Binding-site contacts:
Ligand atom C43 contacts residue PRO69 of chain 1.B at 4.4 Å (hydrophobic).
Ligand atom C22 contacts residue TRP65 of chain 1.B at 4.2 Å (hydrophobic).
Ligand atom C34 contacts residue PHE321 of chain 1.A at 4.0 Å (hydrophobic).
Ligand atom C37 contacts residue LEU37 of chain 1.B at 4.1 Å (hydrophobic).
Ligand atom C31 contacts residue PHE321 of chain 1.A at 4.5 Å (hydrophobic).
Ligand atom C19 contacts residue VAL61 of chain 1.B at 4.5 Å (hydrophobic).
Ligand atom C43 contacts residue ILE72 of chain 1.B at 4.0 Å (hydrophobic).
Ligand atom C40 contacts residue LEU68 of chain 1.B at 4.1 Å (hydrophobic).
Ligand atom C18 contacts residue LEU17 of chain 1.I at 4.3 Å (hydrophobic).
Ligand atom C22 contacts residue VAL61 of chain 1.B at 3.9 Å (hydrophobic).
Ligand atom C25 contacts residue DMU1 of chain 1.SA at 3.9 Å.
Ligand atom C40 contacts residue PRO69 of chain 1.B at 4.1 Å (hydrophobic).
Ligand atom C28 contacts residue ILE64 of chain 1.B at 4.1 Å (hydrophobic).
Ligand atom C18 contacts residue VAL61 of chain 1.B at 4.4 Å (hydrophobic).
Ligand atom C22 contacts residue DMU1 of chain 1.SA at 4.2 Å.
Ligand atom C18 contacts residue DMU1 of chain 1.SA at 4.2 Å.
Ligand atom C34 contacts residue TRP65 of chain 1.B at 4.3 Å (hydrophobic).
Ligand atom C31 contacts residue LEU37 of chain 1.B at 4.5 Å (hydrophobic).
Ligand atom C18 contacts residue ILE21 of chain 1.I at 4.5 Å (hydrophobic).
Ligand atom C37 contacts residue PHE321 of chain 1.A at 3.5 Å (hydrophobic).
Ligand atom C19 contacts residue ILE21 of chain 1.I at 4.3 Å (hydrophobic).
Ligand atom C40 contacts residue PHE321 of chain 1.A at 3.9 Å (hydrophobic).
Ligand atom O16 contacts residue VAL61 of chain 1.B at 4.5 Å.
Ligand atom C43 contacts residue PHE321 of chain 1.A at 4.0 Å (hydrophobic).

Sequence of chain 1.A:
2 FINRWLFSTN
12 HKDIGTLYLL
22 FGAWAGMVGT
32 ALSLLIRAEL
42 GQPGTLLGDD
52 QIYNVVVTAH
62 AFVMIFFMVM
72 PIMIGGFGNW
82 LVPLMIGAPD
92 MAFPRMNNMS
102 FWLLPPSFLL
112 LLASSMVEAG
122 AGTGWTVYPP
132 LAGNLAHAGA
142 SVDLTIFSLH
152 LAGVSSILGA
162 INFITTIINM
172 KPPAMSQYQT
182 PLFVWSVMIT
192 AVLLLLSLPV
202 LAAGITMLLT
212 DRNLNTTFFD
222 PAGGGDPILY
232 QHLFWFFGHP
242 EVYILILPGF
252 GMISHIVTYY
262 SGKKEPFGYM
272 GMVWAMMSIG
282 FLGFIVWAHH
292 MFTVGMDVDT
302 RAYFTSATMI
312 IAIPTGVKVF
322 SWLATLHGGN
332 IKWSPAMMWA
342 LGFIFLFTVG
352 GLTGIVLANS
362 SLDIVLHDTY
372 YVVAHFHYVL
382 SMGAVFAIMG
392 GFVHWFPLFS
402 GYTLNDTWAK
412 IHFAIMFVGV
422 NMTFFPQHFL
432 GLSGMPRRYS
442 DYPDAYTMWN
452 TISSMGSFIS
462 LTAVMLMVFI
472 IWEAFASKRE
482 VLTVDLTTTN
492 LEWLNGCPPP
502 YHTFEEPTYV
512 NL

Sequence of chain 1.B:
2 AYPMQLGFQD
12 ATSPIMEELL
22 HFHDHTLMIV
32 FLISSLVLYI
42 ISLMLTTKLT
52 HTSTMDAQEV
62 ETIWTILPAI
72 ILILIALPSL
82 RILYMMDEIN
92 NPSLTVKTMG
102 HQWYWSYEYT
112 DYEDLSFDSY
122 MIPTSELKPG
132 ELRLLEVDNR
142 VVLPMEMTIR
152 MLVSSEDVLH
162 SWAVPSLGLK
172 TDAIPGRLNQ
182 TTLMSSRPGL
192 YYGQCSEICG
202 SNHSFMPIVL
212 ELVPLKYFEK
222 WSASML

The small molecule below binds the protein below.
Small molecule (SMILES): CCCCCCCCCCO[C@@H]1O[C@H](CO)[C@@H](O[C@H]2O[C@H](CO)[C@@H](O)[C@H](O)[C@H]2O)[C@H](O)[C@H]1O

Sequence of chain 1.I:
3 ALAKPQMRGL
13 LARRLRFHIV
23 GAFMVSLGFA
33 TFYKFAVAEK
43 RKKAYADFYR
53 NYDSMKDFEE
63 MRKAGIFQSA